Binding-site contacts:
Ligand atom C8 contacts residue THR243 of chain 1.B at 4.1 Å.
Ligand atom C5 contacts residue ASN242 of chain 1.B at 3.6 Å.
Ligand atom C4 contacts residue ASN242 of chain 1.B at 4.2 Å.
Ligand atom C3 contacts residue ASN242 of chain 1.B at 3.8 Å.
Ligand atom O7 contacts residue ASN242 of chain 1.B at 4.1 Å.
Ligand atom C1 contacts residue ASN242 of chain 1.B at 1.4 Å.
Ligand atom C7 contacts residue ASN242 of chain 1.B at 3.7 Å.
Ligand atom N2 contacts residue ASN242 of chain 1.B at 2.9 Å (h-bond).
Ligand atom C2 contacts residue ASN242 of chain 1.B at 2.4 Å.
Ligand atom N2 contacts residue THR243 of chain 1.B at 4.0 Å.
Ligand atom C7 contacts residue TRP273 of chain 1.B at 4.4 Å (hydrophobic).
Ligand atom C8 contacts residue TRP273 of chain 1.B at 4.0 Å (hydrophobic).
Ligand atom O5 contacts residue ASN242 of chain 1.B at 2.3 Å (h-bond).
Ligand atom O7 contacts residue TRP273 of chain 1.B at 4.5 Å.

A small-molecule ligand and the protein it binds are described below.
Small molecule (SMILES): CC(=O)N[C@@H]1[C@@H](O)[C@H](O)[C@@H](CO)O[C@H]1O

Sequence of chain 1.B:
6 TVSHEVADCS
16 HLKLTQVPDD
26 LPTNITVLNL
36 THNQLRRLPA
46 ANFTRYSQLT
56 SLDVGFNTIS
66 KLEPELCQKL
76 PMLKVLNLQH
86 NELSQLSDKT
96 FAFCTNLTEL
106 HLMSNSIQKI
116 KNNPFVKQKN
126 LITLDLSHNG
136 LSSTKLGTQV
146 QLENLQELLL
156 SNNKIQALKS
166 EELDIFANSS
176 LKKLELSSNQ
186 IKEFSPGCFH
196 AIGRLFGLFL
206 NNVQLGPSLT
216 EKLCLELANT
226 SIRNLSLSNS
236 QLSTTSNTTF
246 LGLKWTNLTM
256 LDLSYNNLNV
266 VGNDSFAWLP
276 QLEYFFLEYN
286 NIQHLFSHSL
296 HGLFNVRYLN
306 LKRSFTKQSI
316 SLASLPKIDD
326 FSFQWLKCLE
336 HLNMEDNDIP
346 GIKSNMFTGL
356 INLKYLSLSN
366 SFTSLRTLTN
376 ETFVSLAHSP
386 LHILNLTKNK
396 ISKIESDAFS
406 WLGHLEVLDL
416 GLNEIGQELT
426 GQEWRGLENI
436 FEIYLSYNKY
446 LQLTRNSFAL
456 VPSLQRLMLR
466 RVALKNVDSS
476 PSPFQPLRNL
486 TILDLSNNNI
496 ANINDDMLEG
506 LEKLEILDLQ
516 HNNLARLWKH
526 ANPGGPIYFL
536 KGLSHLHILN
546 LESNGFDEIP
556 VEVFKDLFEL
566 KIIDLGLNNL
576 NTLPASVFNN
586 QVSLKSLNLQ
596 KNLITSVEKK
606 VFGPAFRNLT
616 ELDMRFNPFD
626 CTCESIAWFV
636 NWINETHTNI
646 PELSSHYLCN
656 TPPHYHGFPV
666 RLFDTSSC